Sequence of chain 1.A:
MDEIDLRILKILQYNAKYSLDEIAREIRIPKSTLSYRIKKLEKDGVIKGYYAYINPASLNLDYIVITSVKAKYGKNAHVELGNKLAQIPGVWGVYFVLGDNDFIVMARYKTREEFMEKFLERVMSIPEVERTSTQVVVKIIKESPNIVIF

Binding-site contacts:
Ligand atom OXT contacts residue THR33 of chain 1.A at 4.4 Å.
Ligand atom CD contacts residue PRO30 of chain 1.A at 4.0 Å (hydrophobic).
Ligand atom CG contacts residue LYS31 of chain 1.A at 3.4 Å.
Ligand atom CA contacts residue PRO30 of chain 1.A at 3.8 Å (hydrophobic).
Ligand atom OE1 contacts residue LYS31 of chain 1.A at 3.1 Å (salt-bridge).
Ligand atom NE2 contacts residue LYS31 of chain 1.A at 3.7 Å.
Ligand atom CB contacts residue LYS31 of chain 1.A at 4.4 Å.
Ligand atom C contacts residue LYS31 of chain 1.A at 3.6 Å.
Ligand atom OXT contacts residue PRO30 of chain 1.A at 2.9 Å.
Ligand atom NE2 contacts residue PRO30 of chain 1.A at 3.6 Å.
Ligand atom OXT contacts residue LYS31 of chain 1.A at 3.6 Å.
Ligand atom C contacts residue SER32 of chain 1.A at 3.5 Å.
Ligand atom OXT contacts residue SER32 of chain 1.A at 2.6 Å (h-bond).
Ligand atom O contacts residue SER32 of chain 1.A at 3.3 Å (h-bond).
Ligand atom CD contacts residue LYS31 of chain 1.A at 3.2 Å.
Ligand atom OE1 contacts residue ALA24 of chain 1.A at 3.9 Å.
Ligand atom OE1 contacts residue PRO30 of chain 1.A at 4.1 Å.
Ligand atom C contacts residue PRO30 of chain 1.A at 3.6 Å (hydrophobic).
Ligand atom OE1 contacts residue ILE29 of chain 1.A at 4.4 Å.
Ligand atom CA contacts residue LYS31 of chain 1.A at 4.1 Å.
Ligand atom O contacts residue LYS31 of chain 1.A at 3.9 Å.

The protein below binds the small molecule below.
Small molecule (SMILES): NC(=O)CC[C@H](N)C(=O)O